Binding-site contacts:
Ligand atom O3 contacts residue LEU119 of chain 1.A at 4.3 Å.
Ligand atom N1 contacts residue ZN1 of chain 1.I at 1.8 Å.
Ligand atom S1 contacts residue HIS89 of chain 1.A at 3.8 Å.
Ligand atom S2 contacts residue HIS89 of chain 1.A at 4.2 Å.
Ligand atom N1 contacts residue HIS91 of chain 1.A at 3.0 Å (h-bond).
Ligand atom O2 contacts residue ZN1 of chain 1.I at 3.0 Å.
Ligand atom S1 contacts residue HIS108 of chain 1.A at 3.8 Å.
Ligand atom N1 contacts residue THR183 of chain 1.A at 2.8 Å (h-bond).
Ligand atom N1 contacts residue HIS89 of chain 1.A at 3.0 Å (h-bond).
Ligand atom C1 contacts residue LEU182 of chain 1.A at 4.0 Å (hydrophobic).
Ligand atom S2 contacts residue GLN87 of chain 1.A at 4.1 Å.
Ligand atom O2 contacts residue VAL110 of chain 1.A at 3.9 Å.
Ligand atom O3 contacts residue VAL110 of chain 1.A at 4.0 Å.
Ligand atom N1 contacts residue HIS108 of chain 1.A at 3.2 Å (h-bond).
Ligand atom O2 contacts residue HIS108 of chain 1.A at 3.4 Å (h-bond).
Ligand atom N2 contacts residue LEU182 of chain 1.A at 4.0 Å.
Ligand atom S2 contacts residue LEU182 of chain 1.A at 3.5 Å.
Ligand atom O1 contacts residue TRP193 of chain 1.A at 3.8 Å.
Ligand atom N4 contacts residue LEU182 of chain 1.A at 4.0 Å.
Ligand atom N3 contacts residue LEU182 of chain 1.A at 4.1 Å.
Ligand atom N2 contacts residue THR184 of chain 1.A at 3.1 Å (h-bond).
Ligand atom C3 contacts residue GLN87 of chain 1.A at 4.4 Å.
Ligand atom N3 contacts residue THR184 of chain 1.A at 3.0 Å (h-bond).
Ligand atom O2 contacts residue VAL121 of chain 1.A at 3.9 Å.
Ligand atom C1 contacts residue THR184 of chain 1.A at 4.3 Å.
Ligand atom N3 contacts residue THR183 of chain 1.A at 4.2 Å.
Ligand atom O2 contacts residue HIS89 of chain 1.A at 3.4 Å.
Ligand atom O1 contacts residue ZN1 of chain 1.I at 4.0 Å.
Ligand atom C1 contacts residue HIS89 of chain 1.A at 4.0 Å.
Ligand atom O3 contacts residue GLN87 of chain 1.A at 3.7 Å.
Ligand atom O1 contacts residue LEU182 of chain 1.A at 3.4 Å.
Ligand atom C2 contacts residue LEU182 of chain 1.A at 3.7 Å (hydrophobic).
Ligand atom O2 contacts residue TRP193 of chain 1.A at 4.1 Å.
Ligand atom S2 contacts residue VAL110 of chain 1.A at 4.3 Å.
Ligand atom O1 contacts residue THR183 of chain 1.A at 2.7 Å (h-bond).
Ligand atom C1 contacts residue ZN1 of chain 1.I at 4.0 Å.
Ligand atom O1 contacts residue SER181 of chain 1.A at 4.2 Å.
Ligand atom S1 contacts residue ZN1 of chain 1.I at 3.0 Å.
Ligand atom N1 contacts residue GLU95 of chain 1.A at 4.1 Å.
Ligand atom S1 contacts residue THR183 of chain 1.A at 3.5 Å (h-bond).

A protein and the small-molecule ligand that binds it are described below.
Small molecule (SMILES): CC(=O)Nc1nnc(S(N)(=O)=O)s1

Sequence of chain 1.A:
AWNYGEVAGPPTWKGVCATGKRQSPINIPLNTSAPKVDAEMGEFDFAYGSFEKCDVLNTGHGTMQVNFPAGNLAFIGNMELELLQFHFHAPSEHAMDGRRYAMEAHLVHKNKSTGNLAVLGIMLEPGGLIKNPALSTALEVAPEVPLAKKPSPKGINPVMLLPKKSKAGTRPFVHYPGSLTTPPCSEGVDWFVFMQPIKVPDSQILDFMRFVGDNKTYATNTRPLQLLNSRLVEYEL